Sequence of chain 1.A:
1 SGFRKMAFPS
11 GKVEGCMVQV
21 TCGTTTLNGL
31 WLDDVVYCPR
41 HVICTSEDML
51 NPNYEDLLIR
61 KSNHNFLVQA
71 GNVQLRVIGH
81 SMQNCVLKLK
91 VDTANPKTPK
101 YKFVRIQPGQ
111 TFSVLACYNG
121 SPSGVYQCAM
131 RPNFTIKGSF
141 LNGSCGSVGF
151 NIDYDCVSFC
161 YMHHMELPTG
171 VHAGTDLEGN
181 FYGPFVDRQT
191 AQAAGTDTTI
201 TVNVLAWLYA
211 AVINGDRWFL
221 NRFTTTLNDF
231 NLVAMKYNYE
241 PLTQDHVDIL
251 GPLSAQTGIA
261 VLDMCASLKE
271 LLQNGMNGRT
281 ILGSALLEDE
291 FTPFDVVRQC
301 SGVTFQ

The protein below binds the small molecule below.
Small molecule (SMILES): C[C@H]1CN(c2cncc3ccccc23)C(=O)[C@@]12CN(S(=O)(=O)CC1(C#N)CC1)Cc1ccc(Cl)cc12

Binding-site contacts:
Ligand atom C11 contacts residue HIS164 of chain 1.B at 3.4 Å.
Ligand atom C22 contacts residue PHE140 of chain 1.B at 3.8 Å (hydrophobic).
Ligand atom O contacts residue GLU166 of chain 1.B at 3.0 Å (salt-bridge).
Ligand atom C10 contacts residue MET49 of chain 1.B at 3.6 Å (hydrophobic).
Ligand atom C19 contacts residue MET165 of chain 1.B at 3.8 Å (hydrophobic).
Ligand atom CL contacts residue ASP187 of chain 1.B at 3.4 Å.
Ligand atom N3 contacts residue SER144 of chain 1.B at 3.8 Å.
Ligand atom C contacts residue DMS1 of chain 1.P at 3.6 Å.
Ligand atom C13 contacts residue GLU166 of chain 1.B at 3.5 Å.
Ligand atom C17 contacts residue GLU166 of chain 1.B at 3.2 Å.
Ligand atom C20 contacts residue PHE140 of chain 1.B at 3.5 Å (hydrophobic).
Ligand atom O contacts residue MET165 of chain 1.B at 3.3 Å.
Ligand atom C19 contacts residue HIS163 of chain 1.B at 3.4 Å.
Ligand atom C20 contacts residue LEU141 of chain 1.B at 3.8 Å (hydrophobic).
Ligand atom C11 contacts residue MET49 of chain 1.B at 3.8 Å (hydrophobic).
Ligand atom C15 contacts residue GLU166 of chain 1.B at 3.4 Å.
Ligand atom C2 contacts residue CYS145 of chain 1.B at 3.7 Å (hydrophobic).
Ligand atom N3 contacts residue GLU166 of chain 1.B at 3.8 Å.
Ligand atom C22 contacts residue LEU141 of chain 1.B at 3.8 Å (hydrophobic).
Ligand atom CL contacts residue HIS164 of chain 1.B at 3.7 Å.
Ligand atom N2 contacts residue LEU167 of chain 1.B at 3.4 Å.
Ligand atom C8 contacts residue MET49 of chain 1.B at 3.8 Å (hydrophobic).
Ligand atom C9 contacts residue MET49 of chain 1.B at 3.6 Å (hydrophobic).
Ligand atom C9 contacts residue MET165 of chain 1.B at 3.8 Å (hydrophobic).
Ligand atom C10 contacts residue MET165 of chain 1.B at 3.5 Å (hydrophobic).
Ligand atom N3 contacts residue HIS163 of chain 1.B at 2.8 Å (h-bond).
Ligand atom C11 contacts residue MET165 of chain 1.B at 3.5 Å (hydrophobic).
Ligand atom C20 contacts residue GLU166 of chain 1.B at 3.5 Å.
Ligand atom C21 contacts residue GLU166 of chain 1.B at 3.8 Å.
Ligand atom C14 contacts residue GLU166 of chain 1.B at 3.6 Å.
Ligand atom C9 contacts residue ARG188 of chain 1.B at 3.7 Å.
Ligand atom C2 contacts residue ASN142 of chain 1.B at 3.7 Å.
Ligand atom N2 contacts residue PRO168 of chain 1.B at 3.3 Å (h-bond).
Ligand atom CL contacts residue HIS41 of chain 1.B at 3.4 Å.
Ligand atom C22 contacts residue ASN142 of chain 1.B at 3.6 Å.
Ligand atom C19 contacts residue GLU166 of chain 1.B at 3.7 Å.
Ligand atom C8 contacts residue ARG188 of chain 1.B at 3.7 Å.
Ligand atom C22 contacts residue GLU166 of chain 1.B at 3.5 Å.
Ligand atom N2 contacts residue GLU166 of chain 1.B at 3.3 Å (salt-bridge).
Ligand atom C21 contacts residue LEU141 of chain 1.B at 3.9 Å (hydrophobic).

Sequence of chain 1.B:
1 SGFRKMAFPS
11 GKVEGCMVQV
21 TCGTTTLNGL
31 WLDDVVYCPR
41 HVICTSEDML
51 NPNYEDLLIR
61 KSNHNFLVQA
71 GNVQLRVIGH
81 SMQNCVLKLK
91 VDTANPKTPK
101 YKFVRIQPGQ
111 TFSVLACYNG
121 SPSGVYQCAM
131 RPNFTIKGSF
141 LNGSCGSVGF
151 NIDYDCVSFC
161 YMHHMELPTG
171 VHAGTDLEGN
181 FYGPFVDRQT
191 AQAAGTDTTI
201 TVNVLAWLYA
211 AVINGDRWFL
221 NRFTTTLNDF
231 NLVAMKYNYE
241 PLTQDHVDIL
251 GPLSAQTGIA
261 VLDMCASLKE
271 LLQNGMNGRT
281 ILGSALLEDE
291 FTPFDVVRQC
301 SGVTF